This small molecule binds to this protein.
Small molecule (SMILES): CC(=O)N[C@@H]1[C@@H](O)[C@H](O)[C@@H](CO)O[C@H]1O

Sequence of chain 1.E:
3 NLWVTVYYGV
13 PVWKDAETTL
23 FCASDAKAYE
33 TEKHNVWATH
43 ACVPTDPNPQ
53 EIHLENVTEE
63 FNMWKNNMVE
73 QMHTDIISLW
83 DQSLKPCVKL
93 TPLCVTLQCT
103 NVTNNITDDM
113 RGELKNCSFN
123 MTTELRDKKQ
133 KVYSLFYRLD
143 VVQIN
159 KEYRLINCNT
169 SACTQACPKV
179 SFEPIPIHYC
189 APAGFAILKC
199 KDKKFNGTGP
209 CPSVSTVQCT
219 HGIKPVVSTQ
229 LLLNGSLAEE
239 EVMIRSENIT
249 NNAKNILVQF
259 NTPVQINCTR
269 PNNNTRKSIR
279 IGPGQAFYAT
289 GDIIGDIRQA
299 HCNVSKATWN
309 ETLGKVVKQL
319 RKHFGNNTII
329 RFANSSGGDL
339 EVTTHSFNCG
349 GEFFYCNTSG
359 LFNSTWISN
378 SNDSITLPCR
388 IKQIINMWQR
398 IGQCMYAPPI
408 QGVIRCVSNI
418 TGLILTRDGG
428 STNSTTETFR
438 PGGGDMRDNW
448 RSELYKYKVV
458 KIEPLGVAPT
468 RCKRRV

Binding-site contacts:
Ligand atom C1 contacts residue ASN271 of chain 1.E at 1.4 Å.
Ligand atom C4 contacts residue ASN271 of chain 1.E at 4.2 Å.
Ligand atom C3 contacts residue ASN271 of chain 1.E at 3.8 Å.
Ligand atom C2 contacts residue ASN271 of chain 1.E at 2.5 Å.
Ligand atom C5 contacts residue ASN271 of chain 1.E at 3.7 Å.
Ligand atom O7 contacts residue ASN271 of chain 1.E at 3.6 Å (h-bond).
Ligand atom O6 contacts residue ILE292 of chain 1.E at 4.2 Å.
Ligand atom O5 contacts residue ILE292 of chain 1.E at 4.0 Å.
Ligand atom N2 contacts residue ASN271 of chain 1.E at 2.9 Å (h-bond).
Ligand atom O5 contacts residue ASN271 of chain 1.E at 2.4 Å (h-bond).
Ligand atom C8 contacts residue VAL410 of chain 1.E at 4.3 Å (hydrophobic).
Ligand atom C7 contacts residue ASN271 of chain 1.E at 3.4 Å.